Binding-site contacts:
Ligand atom N1 contacts residue ARG88 of chain 3.A at 3.1 Å (salt-bridge).
Ligand atom N2 contacts residue ASP73 of chain 2.A at 2.8 Å (salt-bridge).
Ligand atom C14 contacts residue TYR61 of chain 2.A at 3.8 Å (hydrophobic).
Ligand atom C12 contacts residue TYR61 of chain 2.A at 4.0 Å (hydrophobic).
Ligand atom O2 contacts residue THR77 of chain 2.A at 3.9 Å.
Ligand atom C14 contacts residue ASP73 of chain 2.A at 3.7 Å.
Ligand atom C13 contacts residue TYR61 of chain 2.A at 4.0 Å (hydrophobic).
Ligand atom C16 contacts residue THR49 of chain 3.A at 3.6 Å.
Ligand atom O3 contacts residue ARG114 of chain 2.A at 3.1 Å (salt-bridge).
Ligand atom O7 contacts residue ARG88 of chain 3.A at 3.6 Å.
Ligand atom O4 contacts residue GLY87 of chain 3.A at 3.6 Å.
Ligand atom C17 contacts residue SER122 of chain 3.A at 3.8 Å.
Ligand atom C3 contacts residue ARG114 of chain 2.A at 3.8 Å.
Ligand atom C15 contacts residue TYR61 of chain 2.A at 3.7 Å (hydrophobic).
Ligand atom C4 contacts residue ARG88 of chain 3.A at 4.0 Å.
Ligand atom C2 contacts residue ARG88 of chain 3.A at 4.0 Å.
Ligand atom C16 contacts residue GLY74 of chain 2.A at 3.9 Å.
Ligand atom C4 contacts residue SER85 of chain 3.A at 3.8 Å.
Ligand atom O4 contacts residue THR77 of chain 2.A at 3.5 Å (h-bond).
Ligand atom O2 contacts residue ARG114 of chain 2.A at 2.9 Å (salt-bridge).
Ligand atom C3 contacts residue THR77 of chain 2.A at 3.8 Å.
Ligand atom C8 contacts residue ARG88 of chain 3.A at 3.3 Å.
Ligand atom C4 contacts residue THR86 of chain 3.A at 3.4 Å.
Ligand atom C17 contacts residue TYR61 of chain 2.A at 3.8 Å (hydrophobic).
Ligand atom O3 contacts residue THR77 of chain 2.A at 2.7 Å (h-bond).
Ligand atom C6 contacts residue TYR51 of chain 3.A at 3.8 Å (hydrophobic).
Ligand atom C15 contacts residue ASP73 of chain 2.A at 3.6 Å.
Ligand atom C1 contacts residue ARG88 of chain 3.A at 3.6 Å.
Ligand atom C15 contacts residue GLY74 of chain 2.A at 3.9 Å.
Ligand atom O4 contacts residue ARG88 of chain 3.A at 3.1 Å (salt-bridge).
Ligand atom C5 contacts residue ARG88 of chain 3.A at 3.8 Å.
Ligand atom O4 contacts residue THR86 of chain 3.A at 2.7 Å (h-bond).
Ligand atom C17 contacts residue THR49 of chain 3.A at 3.7 Å.
Ligand atom C6 contacts residue ARG88 of chain 3.A at 3.9 Å.
Ligand atom C6 contacts residue THR86 of chain 3.A at 3.5 Å.
Ligand atom O8 contacts residue ARG88 of chain 3.A at 3.6 Å (salt-bridge).
Ligand atom C7 contacts residue ARG88 of chain 3.A at 3.1 Å.
Ligand atom C16 contacts residue SER122 of chain 3.A at 3.7 Å.
Ligand atom C16 contacts residue TYR61 of chain 2.A at 3.7 Å (hydrophobic).
Ligand atom O5 contacts residue ARG88 of chain 3.A at 3.0 Å (salt-bridge).

Sequence of chain 2.A:
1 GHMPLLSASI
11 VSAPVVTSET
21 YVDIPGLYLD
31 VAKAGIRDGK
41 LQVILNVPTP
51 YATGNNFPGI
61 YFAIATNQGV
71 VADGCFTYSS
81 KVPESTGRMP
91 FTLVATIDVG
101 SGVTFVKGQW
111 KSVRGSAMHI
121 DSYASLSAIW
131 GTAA

A protein and the small-molecule ligand that binds it are described below.
Small molecule (SMILES): C[C@@H]1O[C@H](NC(=O)c2ccc(-c3cccc(N)c3)o2)[C@@H](O)[C@H](O)[C@@H]1O

Sequence of chain 3.A:
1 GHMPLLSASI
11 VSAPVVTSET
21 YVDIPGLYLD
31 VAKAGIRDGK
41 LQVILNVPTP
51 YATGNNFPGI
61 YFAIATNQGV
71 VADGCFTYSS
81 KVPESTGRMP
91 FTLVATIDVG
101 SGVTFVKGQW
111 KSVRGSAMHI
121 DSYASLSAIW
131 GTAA